Binding-site contacts:
Ligand atom C10 contacts residue TYR72 of chain 60.F at 4.1 Å (hydrophobic).
Ligand atom O1A contacts residue SER89 of chain 60.F at 4.1 Å.
Ligand atom O4 contacts residue GLY78 of chain 60.F at 3.2 Å.
Ligand atom O8 contacts residue ARG77 of chain 60.F at 3.1 Å (salt-bridge).
Ligand atom C1 contacts residue TYR72 of chain 60.F at 4.0 Å (hydrophobic).
Ligand atom C1 contacts residue GLY78 of chain 60.F at 4.1 Å.
Ligand atom C3 contacts residue ARG77 of chain 60.F at 4.1 Å.
Ligand atom C4 contacts residue GLY78 of chain 60.F at 3.4 Å.
Ligand atom C6 contacts residue ASN93 of chain 60.F at 3.1 Å.
Ligand atom C6 contacts residue TYR72 of chain 60.F at 3.8 Å (hydrophobic).
Ligand atom C5 contacts residue ASN93 of chain 60.F at 4.1 Å.
Ligand atom O1B contacts residue ARG77 of chain 60.F at 2.5 Å (salt-bridge).
Ligand atom O8 contacts residue GLU87 of chain 60.F at 3.9 Å.
Ligand atom C5 contacts residue TYR72 of chain 60.F at 3.5 Å (hydrophobic).
Ligand atom O1A contacts residue ARG77 of chain 60.F at 3.0 Å (salt-bridge).
Ligand atom O4 contacts residue TYR72 of chain 60.F at 3.8 Å.
Ligand atom O3 contacts residue VAL296 of chain 60.F at 4.3 Å.
Ligand atom O3 contacts residue GLY78 of chain 60.F at 3.6 Å.
Ligand atom C6 contacts residue ARG77 of chain 60.F at 4.3 Å.
Ligand atom C8 contacts residue ARG77 of chain 60.F at 4.1 Å.
Ligand atom O6 contacts residue ASN93 of chain 60.F at 3.0 Å (h-bond).
Ligand atom C3 contacts residue GLY78 of chain 60.F at 3.9 Å.
Ligand atom C3 contacts residue VAL296 of chain 60.F at 3.7 Å (hydrophobic).
Ligand atom C2 contacts residue GLY78 of chain 60.F at 4.1 Å.
Ligand atom O1B contacts residue SER89 of chain 60.F at 3.5 Å (h-bond).
Ligand atom N5 contacts residue TYR72 of chain 60.F at 3.0 Å (h-bond).
Ligand atom C11 contacts residue ASP85 of chain 59.F at 4.2 Å.
Ligand atom C3 contacts residue HIS298 of chain 60.F at 4.1 Å.
Ligand atom O4 contacts residue ILE79 of chain 60.F at 3.6 Å (h-bond).
Ligand atom C1 contacts residue ARG77 of chain 60.F at 3.1 Å.
Ligand atom C3 contacts residue GLY78 of chain 60.F at 4.1 Å.
Ligand atom C4 contacts residue TYR72 of chain 60.F at 3.4 Å (hydrophobic).
Ligand atom C1 contacts residue SER89 of chain 60.F at 4.2 Å.
Ligand atom O8 contacts residue TYR72 of chain 60.F at 3.9 Å.
Ligand atom O4 contacts residue ASN80 of chain 60.F at 4.0 Å.
Ligand atom C4 contacts residue HIS298 of chain 60.F at 4.0 Å.
Ligand atom O1A contacts residue TYR72 of chain 60.F at 3.1 Å.
Ligand atom O4 contacts residue HIS298 of chain 60.F at 3.0 Å (h-bond).
Ligand atom O1A contacts residue GLY78 of chain 60.F at 3.7 Å.
Ligand atom O4 contacts residue THR291 of chain 60.F at 3.4 Å.

A small-molecule ligand and the protein it binds are described below.
Small molecule (SMILES): CC(=O)N[C@@H]1[C@@H](O[C@@H]2O[C@H](CO)[C@H](O)[C@H](O[C@]3(C(=O)O)C[C@H](O)[C@@H](NC(C)=O)[C@H]([C@H](O)[C@H](O)CO)O3)[C@H]2O)[C@H](O)[C@@H](CO[C@]2(C(=O)O)C[C@H](O)[C@@H](NC(C)=O)[C@H]([C@H](O)[C@H](O)CO)O2)O[C@H]1O

Sequence of chain 59.F:
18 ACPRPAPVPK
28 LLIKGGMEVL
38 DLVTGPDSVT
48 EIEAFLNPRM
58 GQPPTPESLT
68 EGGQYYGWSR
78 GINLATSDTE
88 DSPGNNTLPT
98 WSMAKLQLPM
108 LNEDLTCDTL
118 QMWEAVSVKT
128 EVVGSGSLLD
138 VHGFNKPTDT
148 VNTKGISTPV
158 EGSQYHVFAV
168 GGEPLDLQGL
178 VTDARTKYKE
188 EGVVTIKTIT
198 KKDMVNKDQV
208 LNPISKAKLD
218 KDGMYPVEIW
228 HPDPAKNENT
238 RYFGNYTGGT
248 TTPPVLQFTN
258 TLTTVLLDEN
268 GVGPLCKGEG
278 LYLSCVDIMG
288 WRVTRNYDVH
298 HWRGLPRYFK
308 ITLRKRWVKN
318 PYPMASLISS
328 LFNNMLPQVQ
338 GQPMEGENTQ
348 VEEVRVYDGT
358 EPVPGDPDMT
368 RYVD

Sequence of chain 60.F:
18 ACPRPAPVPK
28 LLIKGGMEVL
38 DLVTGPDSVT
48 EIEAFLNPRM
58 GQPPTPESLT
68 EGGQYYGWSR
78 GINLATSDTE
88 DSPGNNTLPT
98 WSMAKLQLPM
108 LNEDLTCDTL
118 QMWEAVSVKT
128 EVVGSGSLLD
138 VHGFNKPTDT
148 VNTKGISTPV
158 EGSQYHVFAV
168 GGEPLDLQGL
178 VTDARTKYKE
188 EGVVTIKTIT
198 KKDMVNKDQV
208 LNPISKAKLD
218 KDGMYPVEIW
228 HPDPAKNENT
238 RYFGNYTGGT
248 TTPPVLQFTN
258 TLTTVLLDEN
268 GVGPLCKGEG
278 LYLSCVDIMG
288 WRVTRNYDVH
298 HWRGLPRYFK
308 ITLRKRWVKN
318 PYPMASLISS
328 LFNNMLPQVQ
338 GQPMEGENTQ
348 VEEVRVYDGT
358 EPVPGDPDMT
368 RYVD